A protein and the small-molecule ligand that binds it are described below.
Small molecule (SMILES): Cc1ccc(C(=O)NC(=O)N[C@@H]2O[C@H](CO)[C@@H](O)[C@H](O)[C@H]2O)cc1

Binding-site contacts:
Ligand atom C7 contacts residue LEU136 of chain 2.A at 3.5 Å (hydrophobic).
Ligand atom O8 contacts residue ASN133 of chain 2.A at 3.7 Å.
Ligand atom C11 contacts residue ASP283 of chain 2.A at 3.8 Å.
Ligand atom C14 contacts residue GLU88 of chain 2.A at 3.6 Å.
Ligand atom O5 contacts residue HIS377 of chain 2.A at 3.6 Å (h-bond).
Ligand atom O6 contacts residue ASN484 of chain 2.A at 2.8 Å (h-bond).
Ligand atom O7 contacts residue LEU136 of chain 2.A at 2.9 Å (h-bond).
Ligand atom C13 contacts residue HIS341 of chain 2.A at 3.8 Å.
Ligand atom C6 contacts residue LEU136 of chain 2.A at 3.8 Å (hydrophobic).
Ligand atom O3 contacts residue GLY675 of chain 2.A at 3.2 Å (h-bond).
Ligand atom O6 contacts residue VAL455 of chain 2.A at 3.8 Å.
Ligand atom O6 contacts residue HIS377 of chain 2.A at 2.6 Å (h-bond).
Ligand atom C13 contacts residue ASN282 of chain 2.A at 3.6 Å.
Ligand atom C2 contacts residue HIS377 of chain 2.A at 3.6 Å.
Ligand atom O8 contacts residue ASP283 of chain 2.A at 3.7 Å.
Ligand atom C5 contacts residue GLY135 of chain 2.A at 3.6 Å.
Ligand atom C15 contacts residue ASN282 of chain 2.A at 3.7 Å.
Ligand atom O4 contacts residue SER674 of chain 2.A at 3.6 Å.
Ligand atom O5 contacts residue GLY135 of chain 2.A at 3.8 Å.
Ligand atom O3 contacts residue ALA673 of chain 2.A at 3.4 Å (h-bond).
Ligand atom O3 contacts residue GLU672 of chain 2.A at 2.7 Å (salt-bridge).
Ligand atom O2 contacts residue GLU672 of chain 2.A at 3.1 Å (salt-bridge).
Ligand atom C1 contacts residue LEU136 of chain 2.A at 3.8 Å (hydrophobic).
Ligand atom O5 contacts residue LEU136 of chain 2.A at 3.3 Å (h-bond).
Ligand atom C6 contacts residue ASN484 of chain 2.A at 3.3 Å.
Ligand atom C4 contacts residue GLY675 of chain 2.A at 3.8 Å.
Ligand atom C10 contacts residue ASP283 of chain 2.A at 3.4 Å.
Ligand atom O3 contacts residue SER674 of chain 2.A at 3.1 Å (h-bond).
Ligand atom O6 contacts residue LEU139 of chain 2.A at 3.7 Å.
Ligand atom C5 contacts residue LEU136 of chain 2.A at 3.6 Å (hydrophobic).
Ligand atom C9 contacts residue ASP283 of chain 2.A at 3.8 Å.
Ligand atom O7 contacts residue GLY135 of chain 2.A at 3.4 Å (h-bond).
Ligand atom C6 contacts residue HIS377 of chain 2.A at 3.5 Å.
Ligand atom O4 contacts residue GLY675 of chain 2.A at 2.8 Å (h-bond).
Ligand atom C6 contacts residue GLY135 of chain 2.A at 3.5 Å.
Ligand atom C3 contacts residue GLY675 of chain 2.A at 3.8 Å.
Ligand atom C12 contacts residue ASN282 of chain 2.A at 3.6 Å.
Ligand atom C3 contacts residue GLU672 of chain 2.A at 3.4 Å.
Ligand atom O4 contacts residue ASN484 of chain 2.A at 3.5 Å (h-bond).
Ligand atom O2 contacts residue TYR573 of chain 2.A at 3.2 Å (h-bond).

Sequence of chain 2.A:
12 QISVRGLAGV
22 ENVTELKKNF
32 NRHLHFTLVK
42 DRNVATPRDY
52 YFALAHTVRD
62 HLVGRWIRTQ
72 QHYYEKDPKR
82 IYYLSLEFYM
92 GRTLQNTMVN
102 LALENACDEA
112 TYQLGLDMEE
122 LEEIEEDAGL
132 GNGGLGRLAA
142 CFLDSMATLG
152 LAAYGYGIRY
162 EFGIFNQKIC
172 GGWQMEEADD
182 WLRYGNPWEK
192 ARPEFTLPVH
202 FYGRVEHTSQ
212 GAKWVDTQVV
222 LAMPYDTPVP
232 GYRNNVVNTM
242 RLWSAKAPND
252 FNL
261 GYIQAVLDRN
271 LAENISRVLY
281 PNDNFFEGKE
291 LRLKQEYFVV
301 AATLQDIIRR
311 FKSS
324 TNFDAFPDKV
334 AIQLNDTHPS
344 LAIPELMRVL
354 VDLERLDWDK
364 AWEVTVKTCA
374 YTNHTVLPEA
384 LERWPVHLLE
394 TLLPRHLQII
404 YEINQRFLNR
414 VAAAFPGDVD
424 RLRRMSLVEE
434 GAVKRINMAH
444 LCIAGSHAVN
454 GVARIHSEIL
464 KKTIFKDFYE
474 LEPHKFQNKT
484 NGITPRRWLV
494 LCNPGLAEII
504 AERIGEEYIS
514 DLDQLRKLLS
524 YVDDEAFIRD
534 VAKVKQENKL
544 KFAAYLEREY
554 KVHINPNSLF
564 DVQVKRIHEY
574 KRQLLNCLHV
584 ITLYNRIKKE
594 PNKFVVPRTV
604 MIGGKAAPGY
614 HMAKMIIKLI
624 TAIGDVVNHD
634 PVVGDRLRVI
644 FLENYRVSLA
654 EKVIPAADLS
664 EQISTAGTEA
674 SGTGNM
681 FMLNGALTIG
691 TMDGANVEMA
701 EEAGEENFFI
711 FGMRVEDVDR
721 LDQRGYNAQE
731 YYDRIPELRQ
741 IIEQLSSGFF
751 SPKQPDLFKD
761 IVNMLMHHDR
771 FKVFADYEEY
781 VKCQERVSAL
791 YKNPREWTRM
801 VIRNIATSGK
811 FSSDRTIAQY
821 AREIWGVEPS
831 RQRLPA